Sequence of chain 1.I:
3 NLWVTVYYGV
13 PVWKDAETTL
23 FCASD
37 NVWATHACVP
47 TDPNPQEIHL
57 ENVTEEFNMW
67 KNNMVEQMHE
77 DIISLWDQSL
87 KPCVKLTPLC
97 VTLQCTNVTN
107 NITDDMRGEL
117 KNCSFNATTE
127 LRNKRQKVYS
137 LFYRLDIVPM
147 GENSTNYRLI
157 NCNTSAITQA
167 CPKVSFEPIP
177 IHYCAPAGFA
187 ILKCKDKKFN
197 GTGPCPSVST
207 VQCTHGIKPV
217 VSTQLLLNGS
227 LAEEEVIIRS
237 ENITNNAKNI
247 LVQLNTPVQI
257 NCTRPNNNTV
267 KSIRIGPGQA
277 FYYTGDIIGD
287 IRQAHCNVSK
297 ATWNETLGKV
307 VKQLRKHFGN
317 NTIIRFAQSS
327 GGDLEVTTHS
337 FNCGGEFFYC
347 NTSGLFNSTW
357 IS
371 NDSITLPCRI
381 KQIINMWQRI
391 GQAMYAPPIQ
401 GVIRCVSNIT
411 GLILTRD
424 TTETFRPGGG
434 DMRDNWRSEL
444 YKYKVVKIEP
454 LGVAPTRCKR

This protein binds this small molecule.
Small molecule (SMILES): CC(=O)N[C@H]1[C@H](O[C@H]2[C@H](O)[C@@H](NC(C)=O)CO[C@@H]2CO)O[C@H](CO)[C@@H](O)[C@@H]1O

Binding-site contacts:
Ligand atom C8 contacts residue ASN118 of chain 1.I at 4.3 Å.
Ligand atom O3 contacts residue THR105 of chain 1.I at 4.5 Å.
Ligand atom C7 contacts residue THR105 of chain 1.I at 3.4 Å.
Ligand atom C7 contacts residue LEU137 of chain 1.I at 4.3 Å (hydrophobic).
Ligand atom N2 contacts residue THR105 of chain 1.I at 4.1 Å.
Ligand atom O7 contacts residue ASN118 of chain 1.I at 3.1 Å (h-bond).
Ligand atom C7 contacts residue ASN118 of chain 1.I at 3.3 Å.
Ligand atom O5 contacts residue ASN118 of chain 1.I at 2.5 Å (h-bond).
Ligand atom O7 contacts residue ASN103 of chain 1.I at 4.2 Å.
Ligand atom C1 contacts residue ASN118 of chain 1.I at 1.5 Å.
Ligand atom C2 contacts residue ASN118 of chain 1.I at 2.5 Å.
Ligand atom C5 contacts residue ASN118 of chain 1.I at 3.8 Å.
Ligand atom C2 contacts residue TYR135 of chain 1.I at 4.4 Å (hydrophobic).
Ligand atom C4 contacts residue TYR135 of chain 1.I at 4.5 Å (hydrophobic).
Ligand atom C8 contacts residue LEU137 of chain 1.I at 3.7 Å (hydrophobic).
Ligand atom O7 contacts residue THR105 of chain 1.I at 2.9 Å (h-bond).
Ligand atom N2 contacts residue TYR135 of chain 1.I at 4.4 Å.
Ligand atom C7 contacts residue TYR135 of chain 1.I at 3.8 Å (hydrophobic).
Ligand atom O7 contacts residue TYR135 of chain 1.I at 3.0 Å (h-bond).
Ligand atom C5 contacts residue TYR135 of chain 1.I at 4.2 Å (hydrophobic).
Ligand atom C3 contacts residue TYR135 of chain 1.I at 4.0 Å (hydrophobic).
Ligand atom C8 contacts residue TYR135 of chain 1.I at 3.7 Å (hydrophobic).
Ligand atom C8 contacts residue VAL104 of chain 1.I at 3.7 Å (hydrophobic).
Ligand atom O7 contacts residue VAL104 of chain 1.I at 3.8 Å.
Ligand atom N2 contacts residue ASN118 of chain 1.I at 3.0 Å (h-bond).
Ligand atom C1 contacts residue TYR135 of chain 1.I at 4.0 Å (hydrophobic).
Ligand atom C8 contacts residue THR105 of chain 1.I at 4.0 Å.
Ligand atom C4 contacts residue ASN118 of chain 1.I at 4.4 Å.
Ligand atom C2 contacts residue THR105 of chain 1.I at 4.4 Å.
Ligand atom C3 contacts residue ASN118 of chain 1.I at 3.9 Å.
Ligand atom O4 contacts residue TYR135 of chain 1.I at 3.8 Å.
Ligand atom C8 contacts residue ASP282 of chain 1.I at 3.8 Å.